The protein below binds the small molecule below.
Small molecule (SMILES): O=P(O)(O)OC[C@H]1O[C@](O)(CO)[C@@H](O)[C@@H]1O

Sequence of chain 2.A:
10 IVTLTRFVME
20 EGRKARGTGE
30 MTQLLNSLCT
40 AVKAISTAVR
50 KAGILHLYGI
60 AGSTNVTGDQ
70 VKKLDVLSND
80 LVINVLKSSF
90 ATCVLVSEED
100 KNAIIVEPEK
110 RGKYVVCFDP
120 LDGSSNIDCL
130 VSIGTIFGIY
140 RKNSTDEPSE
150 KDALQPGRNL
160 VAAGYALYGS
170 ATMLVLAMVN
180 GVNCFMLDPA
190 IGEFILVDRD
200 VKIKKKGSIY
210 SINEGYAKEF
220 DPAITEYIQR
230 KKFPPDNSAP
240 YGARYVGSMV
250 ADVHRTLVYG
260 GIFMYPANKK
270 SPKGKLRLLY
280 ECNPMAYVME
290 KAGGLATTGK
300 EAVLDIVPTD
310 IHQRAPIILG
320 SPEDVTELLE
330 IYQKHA

Binding-site contacts:
Ligand atom C1 contacts residue MG1 of chain 2.E at 3.6 Å.
Ligand atom O1 contacts residue ARG276 of chain 2.A at 3.4 Å (salt-bridge).
Ligand atom C1 contacts residue ARG276 of chain 2.A at 3.7 Å.
Ligand atom O1 contacts residue LYS274 of chain 2.A at 3.3 Å (salt-bridge).
Ligand atom C1 contacts residue ASP121 of chain 2.A at 3.9 Å.
Ligand atom C4 contacts residue MET248 of chain 2.A at 3.5 Å (hydrophobic).
Ligand atom C6 contacts residue GLY246 of chain 2.A at 3.7 Å.
Ligand atom O3P contacts residue TYR264 of chain 2.A at 3.8 Å.
Ligand atom O6 contacts residue TYR264 of chain 2.A at 3.5 Å.
Ligand atom P contacts residue ASN212 of chain 2.A at 3.6 Å.
Ligand atom O6 contacts residue LYS274 of chain 2.A at 3.1 Å (salt-bridge).
Ligand atom O1P contacts residue TYR264 of chain 2.A at 2.6 Å (h-bond).
Ligand atom C5 contacts residue LYS274 of chain 2.A at 3.9 Å.
Ligand atom O2P contacts residue ARG243 of chain 1.A at 2.7 Å (salt-bridge).
Ligand atom P contacts residue ARG243 of chain 1.A at 3.9 Å.
Ligand atom C1 contacts residue GLU280 of chain 2.A at 3.8 Å.
Ligand atom P contacts residue TYR244 of chain 2.A at 4.0 Å.
Ligand atom O3 contacts residue MET248 of chain 2.A at 2.9 Å (h-bond).
Ligand atom O3P contacts residue TYR244 of chain 2.A at 2.7 Å (h-bond).
Ligand atom O4 contacts residue MET248 of chain 2.A at 3.2 Å (h-bond).
Ligand atom C3 contacts residue ASP121 of chain 2.A at 3.5 Å.
Ligand atom C1 contacts residue PO41 of chain 2.C at 3.4 Å.
Ligand atom O3 contacts residue GLY122 of chain 2.A at 3.6 Å.
Ligand atom O5 contacts residue LYS274 of chain 2.A at 2.9 Å (salt-bridge).
Ligand atom O1 contacts residue PO41 of chain 2.C at 2.7 Å (h-bond).
Ligand atom C3 contacts residue MET248 of chain 2.A at 3.6 Å (hydrophobic).
Ligand atom P contacts residue TYR264 of chain 2.A at 3.8 Å.
Ligand atom P contacts residue TYR215 of chain 2.A at 3.9 Å.
Ligand atom O2P contacts residue ASN212 of chain 2.A at 3.8 Å.
Ligand atom O3P contacts residue ASN212 of chain 2.A at 2.8 Å (h-bond).
Ligand atom C4 contacts residue GLY246 of chain 2.A at 3.3 Å.
Ligand atom O1P contacts residue TYR215 of chain 2.A at 2.6 Å (h-bond).
Ligand atom O1P contacts residue LYS274 of chain 2.A at 4.0 Å.
Ligand atom O3P contacts residue ARG243 of chain 1.A at 3.5 Å (salt-bridge).
Ligand atom C2 contacts residue LYS274 of chain 2.A at 4.0 Å.
Ligand atom O3 contacts residue SER247 of chain 2.A at 3.7 Å.
Ligand atom O3 contacts residue ASP121 of chain 2.A at 2.7 Å (salt-bridge).
Ligand atom O2 contacts residue GLY122 of chain 2.A at 3.9 Å.
Ligand atom C6 contacts residue TYR244 of chain 2.A at 3.5 Å (hydrophobic).
Ligand atom O2 contacts residue PO41 of chain 2.C at 3.2 Å (h-bond).

Sequence of chain 1.A:
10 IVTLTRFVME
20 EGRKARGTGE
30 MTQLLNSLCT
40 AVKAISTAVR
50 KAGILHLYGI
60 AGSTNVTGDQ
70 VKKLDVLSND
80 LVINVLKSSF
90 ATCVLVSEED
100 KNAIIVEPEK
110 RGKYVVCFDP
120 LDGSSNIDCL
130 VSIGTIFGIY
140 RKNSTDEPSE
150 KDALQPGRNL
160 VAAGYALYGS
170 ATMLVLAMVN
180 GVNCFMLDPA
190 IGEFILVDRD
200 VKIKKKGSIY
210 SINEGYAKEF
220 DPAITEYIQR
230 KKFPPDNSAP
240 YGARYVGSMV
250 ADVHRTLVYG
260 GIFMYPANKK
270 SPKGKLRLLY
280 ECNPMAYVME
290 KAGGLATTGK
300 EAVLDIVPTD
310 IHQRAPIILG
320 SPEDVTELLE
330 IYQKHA